Sequence of chain 1.B:
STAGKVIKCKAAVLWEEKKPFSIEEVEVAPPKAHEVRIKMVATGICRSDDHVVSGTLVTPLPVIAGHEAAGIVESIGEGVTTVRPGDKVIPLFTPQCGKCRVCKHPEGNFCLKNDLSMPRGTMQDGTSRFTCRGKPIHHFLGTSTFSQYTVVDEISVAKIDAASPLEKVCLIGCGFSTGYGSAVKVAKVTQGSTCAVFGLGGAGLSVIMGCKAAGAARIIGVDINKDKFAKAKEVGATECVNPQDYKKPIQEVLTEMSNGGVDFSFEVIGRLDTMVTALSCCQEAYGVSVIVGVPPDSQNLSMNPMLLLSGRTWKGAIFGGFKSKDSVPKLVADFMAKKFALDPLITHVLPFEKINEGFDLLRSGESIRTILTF

This protein binds this small molecule.
Small molecule (SMILES): OCc1c(F)c(F)c(F)c(F)c1F

Sequence of chain 1.A:
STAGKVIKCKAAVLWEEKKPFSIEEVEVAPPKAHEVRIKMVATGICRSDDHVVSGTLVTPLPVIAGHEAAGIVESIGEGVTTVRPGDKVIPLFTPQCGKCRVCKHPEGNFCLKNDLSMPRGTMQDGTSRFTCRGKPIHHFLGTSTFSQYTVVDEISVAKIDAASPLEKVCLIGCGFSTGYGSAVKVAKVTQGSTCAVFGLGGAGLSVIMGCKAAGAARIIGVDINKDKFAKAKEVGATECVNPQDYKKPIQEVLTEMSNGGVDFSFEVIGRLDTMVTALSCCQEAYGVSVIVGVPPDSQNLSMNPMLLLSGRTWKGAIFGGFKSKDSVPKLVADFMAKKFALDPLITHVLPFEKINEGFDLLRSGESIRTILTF

Binding-site contacts:
Ligand atom F2 contacts residue ILE318 of chain 1.B at 3.8 Å.
Ligand atom C7 contacts residue SER48 of chain 1.B at 3.5 Å.
Ligand atom F2 contacts residue VAL294 of chain 1.B at 3.7 Å.
Ligand atom F6 contacts residue HIS67 of chain 1.B at 3.2 Å.
Ligand atom C6 contacts residue SER48 of chain 1.B at 3.5 Å.
Ligand atom C3 contacts residue VAL294 of chain 1.B at 3.6 Å (hydrophobic).
Ligand atom C5 contacts residue LEU141 of chain 1.B at 3.8 Å (hydrophobic).
Ligand atom F5 contacts residue PHE140 of chain 1.B at 3.3 Å.
Ligand atom C4 contacts residue LEU116 of chain 1.B at 3.7 Å (hydrophobic).
Ligand atom F5 contacts residue LEU141 of chain 1.B at 3.4 Å.
Ligand atom C7 contacts residue HIS67 of chain 1.B at 3.6 Å.
Ligand atom C7 contacts residue PHE93 of chain 1.B at 3.6 Å (hydrophobic).
Ligand atom C1 contacts residue PHE93 of chain 1.B at 4.0 Å (hydrophobic).
Ligand atom C7 contacts residue ZN1 of chain 1.J at 2.9 Å.
Ligand atom O1 contacts residue HIS67 of chain 1.B at 3.1 Å (h-bond).
Ligand atom O1 contacts residue CYS174 of chain 1.B at 3.5 Å (h-bond).
Ligand atom C4 contacts residue LEU57 of chain 1.B at 3.8 Å (hydrophobic).
Ligand atom F4 contacts residue LEU57 of chain 1.B at 3.3 Å.
Ligand atom F3 contacts residue ILE318 of chain 1.B at 3.8 Å.
Ligand atom F2 contacts residue NAJ1 of chain 1.L at 2.9 Å.
Ligand atom C2 contacts residue NAJ1 of chain 1.L at 4.1 Å.
Ligand atom C7 contacts residue NAJ1 of chain 1.L at 3.4 Å.
Ligand atom O1 contacts residue ZN1 of chain 1.J at 2.0 Å.
Ligand atom O1 contacts residue NAJ1 of chain 1.L at 3.3 Å.
Ligand atom F6 contacts residue ZN1 of chain 1.J at 4.0 Å.
Ligand atom C7 contacts residue CYS174 of chain 1.B at 3.8 Å (hydrophobic).
Ligand atom F3 contacts residue VAL294 of chain 1.B at 3.5 Å.
Ligand atom C6 contacts residue LEU141 of chain 1.B at 3.7 Å (hydrophobic).
Ligand atom F3 contacts residue LEU116 of chain 1.B at 3.8 Å.
Ligand atom F4 contacts residue LEU116 of chain 1.B at 3.9 Å.
Ligand atom C2 contacts residue VAL294 of chain 1.B at 3.8 Å (hydrophobic).
Ligand atom F3 contacts residue LEU309 of chain 1.A at 3.7 Å.
Ligand atom O1 contacts residue SER48 of chain 1.B at 2.5 Å (h-bond).
Ligand atom F6 contacts residue SER48 of chain 1.B at 3.3 Å.
Ligand atom C1 contacts residue SER48 of chain 1.B at 3.4 Å.
Ligand atom O1 contacts residue CYS46 of chain 1.B at 3.4 Å (h-bond).
Ligand atom F6 contacts residue LEU141 of chain 1.B at 3.2 Å.
Ligand atom C5 contacts residue LEU57 of chain 1.B at 3.6 Å (hydrophobic).
Ligand atom F5 contacts residue LEU57 of chain 1.B at 3.1 Å.
Ligand atom C3 contacts residue LEU116 of chain 1.B at 3.6 Å (hydrophobic).